Binding-site contacts:
Ligand atom CD contacts residue VAL893 of chain 1.A at 3.9 Å (hydrophobic).
Ligand atom CG contacts residue GLU783 of chain 1.A at 4.0 Å.
Ligand atom C contacts residue THR1042 of chain 1.A at 3.4 Å.
Ligand atom NE contacts residue ASP791 of chain 1.A at 3.0 Å (salt-bridge).
Ligand atom OXT contacts residue LEU907 of chain 1.A at 3.7 Å.
Ligand atom CB contacts residue LEU907 of chain 1.A at 4.0 Å (hydrophobic).
Ligand atom NE contacts residue GLU783 of chain 1.A at 2.7 Å (salt-bridge).
Ligand atom O contacts residue GLU783 of chain 1.A at 4.4 Å.
Ligand atom CD contacts residue GLU783 of chain 1.A at 3.2 Å.
Ligand atom N contacts residue ASP1041 of chain 1.A at 3.5 Å (salt-bridge).
Ligand atom NE contacts residue GLU892 of chain 1.A at 2.7 Å (salt-bridge).
Ligand atom CD contacts residue GLU892 of chain 1.A at 3.7 Å.
Ligand atom OXT contacts residue THR1042 of chain 1.A at 2.6 Å (h-bond).
Ligand atom C contacts residue ASP1041 of chain 1.A at 3.9 Å.
Ligand atom N contacts residue TYR1040 of chain 1.A at 2.6 Å (h-bond).
Ligand atom C contacts residue TYR1040 of chain 1.A at 3.7 Å (hydrophobic).
Ligand atom CG contacts residue LEU895 of chain 1.A at 4.0 Å (hydrophobic).
Ligand atom NE contacts residue SER792 of chain 1.A at 4.0 Å.
Ligand atom NE contacts residue ALA793 of chain 1.A at 3.6 Å (h-bond).
Ligand atom CD contacts residue LEU907 of chain 1.A at 3.6 Å (hydrophobic).
Ligand atom C contacts residue LEU907 of chain 1.A at 3.9 Å (hydrophobic).
Ligand atom CD contacts residue LEU895 of chain 1.A at 4.4 Å (hydrophobic).
Ligand atom NE contacts residue VAL893 of chain 1.A at 3.8 Å.
Ligand atom N contacts residue HIS1039 of chain 1.A at 4.3 Å.
Ligand atom CG contacts residue LEU907 of chain 1.A at 4.3 Å (hydrophobic).
Ligand atom CA contacts residue TYR1040 of chain 1.A at 3.7 Å (hydrophobic).
Ligand atom O contacts residue LEU907 of chain 1.A at 3.9 Å.
Ligand atom CD contacts residue ASP791 of chain 1.A at 3.2 Å.
Ligand atom OXT contacts residue ASP1041 of chain 1.A at 4.2 Å.
Ligand atom O contacts residue ASP1041 of chain 1.A at 3.4 Å.
Ligand atom O contacts residue THR1042 of chain 1.A at 2.9 Å (h-bond).
Ligand atom O contacts residue THR1043 of chain 1.A at 4.2 Å.
Ligand atom O contacts residue TYR1040 of chain 1.A at 4.0 Å.
Ligand atom OXT contacts residue TYR1040 of chain 1.A at 4.2 Å.
Ligand atom CA contacts residue LEU907 of chain 1.A at 4.4 Å (hydrophobic).
Ligand atom CG contacts residue GLU892 of chain 1.A at 3.9 Å.
Ligand atom CG contacts residue VAL893 of chain 1.A at 4.4 Å (hydrophobic).
Ligand atom CB contacts residue GLU783 of chain 1.A at 3.7 Å.

Sequence of chain 1.A:
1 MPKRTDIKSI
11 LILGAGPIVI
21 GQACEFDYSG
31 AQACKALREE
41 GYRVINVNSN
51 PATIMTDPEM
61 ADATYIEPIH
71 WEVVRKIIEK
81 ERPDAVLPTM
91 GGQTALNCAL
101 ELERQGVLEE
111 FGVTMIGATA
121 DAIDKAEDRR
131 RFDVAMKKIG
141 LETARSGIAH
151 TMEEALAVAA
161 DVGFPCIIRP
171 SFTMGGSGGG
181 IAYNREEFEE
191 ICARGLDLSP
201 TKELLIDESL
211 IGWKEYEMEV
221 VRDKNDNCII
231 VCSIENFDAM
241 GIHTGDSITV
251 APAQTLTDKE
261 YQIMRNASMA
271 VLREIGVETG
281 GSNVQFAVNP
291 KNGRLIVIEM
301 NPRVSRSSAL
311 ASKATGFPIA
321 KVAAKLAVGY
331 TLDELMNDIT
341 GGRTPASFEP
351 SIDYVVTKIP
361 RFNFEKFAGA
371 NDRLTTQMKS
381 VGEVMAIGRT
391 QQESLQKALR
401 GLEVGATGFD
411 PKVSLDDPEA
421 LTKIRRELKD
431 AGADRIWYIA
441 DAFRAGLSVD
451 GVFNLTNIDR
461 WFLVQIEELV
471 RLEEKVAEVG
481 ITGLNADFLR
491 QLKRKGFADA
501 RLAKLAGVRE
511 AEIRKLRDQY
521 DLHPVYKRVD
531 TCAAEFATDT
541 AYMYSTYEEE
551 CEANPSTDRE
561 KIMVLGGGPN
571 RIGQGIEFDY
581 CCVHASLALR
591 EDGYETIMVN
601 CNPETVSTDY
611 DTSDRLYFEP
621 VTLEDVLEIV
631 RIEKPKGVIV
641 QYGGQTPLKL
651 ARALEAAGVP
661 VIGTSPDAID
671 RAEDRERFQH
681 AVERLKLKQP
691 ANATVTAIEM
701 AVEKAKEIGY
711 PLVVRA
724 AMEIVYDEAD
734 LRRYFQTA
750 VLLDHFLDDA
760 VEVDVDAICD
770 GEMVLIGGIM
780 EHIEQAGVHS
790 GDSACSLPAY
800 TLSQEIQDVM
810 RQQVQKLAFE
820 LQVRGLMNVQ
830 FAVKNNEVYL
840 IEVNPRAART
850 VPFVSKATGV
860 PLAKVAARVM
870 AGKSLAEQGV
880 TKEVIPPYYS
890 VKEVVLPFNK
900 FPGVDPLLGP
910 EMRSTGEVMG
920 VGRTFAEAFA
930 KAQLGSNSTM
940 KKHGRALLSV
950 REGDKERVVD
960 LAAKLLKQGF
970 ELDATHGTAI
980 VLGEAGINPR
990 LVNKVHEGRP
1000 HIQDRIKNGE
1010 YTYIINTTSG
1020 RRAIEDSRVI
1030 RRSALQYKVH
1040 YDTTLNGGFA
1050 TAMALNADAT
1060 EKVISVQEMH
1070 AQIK

The small molecule below binds the protein below.
Small molecule (SMILES): NCCC[C@H](N)C(=O)O